A small-molecule ligand and the protein it binds are described below.
Small molecule (SMILES): O=C(O)c1ccc(NS(=O)(=O)c2ccc(N3C(=O)c4ccccc4C3=O)cc2)cc1

Binding-site contacts:
Ligand atom C8 contacts residue ASP155 of chain 19.A at 3.7 Å.
Ligand atom C1 contacts residue GLN160 of chain 19.A at 2.6 Å.
Ligand atom N1 contacts residue ASP155 of chain 19.A at 2.5 Å (salt-bridge).
Ligand atom C2 contacts residue SER156 of chain 19.A at 3.6 Å.
Ligand atom C3 contacts residue ASP155 of chain 19.A at 3.0 Å.
Ligand atom O2 contacts residue GLN233 of chain 11.C at 2.9 Å (h-bond).
Ligand atom S1 contacts residue GLN234 of chain 11.C at 2.2 Å (h-bond).
Ligand atom O2 contacts residue GLN234 of chain 11.C at 2.5 Å (h-bond).
Ligand atom N1 contacts residue TYR157 of chain 19.A at 2.5 Å (h-bond).
Ligand atom C14 contacts residue PHE76 of chain 11.A at 3.3 Å (hydrophobic).
Ligand atom N1 contacts residue SER156 of chain 19.A at 2.9 Å.
Ligand atom C1 contacts residue TYR157 of chain 19.A at 3.5 Å (hydrophobic).
Ligand atom O6 contacts residue GLN160 of chain 19.A at 2.9 Å.
Ligand atom C12 contacts residue GLN234 of chain 11.C at 2.8 Å.
Ligand atom C7 contacts residue GLN234 of chain 11.C at 2.2 Å.
Ligand atom C4 contacts residue ASP155 of chain 19.A at 1.9 Å.
Ligand atom O4 contacts residue PHE76 of chain 11.A at 2.2 Å.
Ligand atom C4 contacts residue TYR157 of chain 19.A at 3.5 Å (hydrophobic).
Ligand atom C5 contacts residue TYR157 of chain 19.A at 2.8 Å (hydrophobic).
Ligand atom C21 contacts residue ARG234 of chain 11.A at 3.5 Å.
Ligand atom C6 contacts residue SER156 of chain 19.A at 3.4 Å.
Ligand atom C13 contacts residue PHE236 of chain 11.C at 3.4 Å (hydrophobic).
Ligand atom O5 contacts residue ARG234 of chain 11.A at 2.7 Å (salt-bridge).
Ligand atom C21 contacts residue GLN160 of chain 19.A at 3.6 Å.
Ligand atom O5 contacts residue ARG219 of chain 19.A at 3.5 Å (salt-bridge).
Ligand atom O1 contacts residue GLN234 of chain 11.C at 2.6 Å (h-bond).
Ligand atom O1 contacts residue GLN233 of chain 11.C at 3.6 Å.
Ligand atom C5 contacts residue ASP155 of chain 19.A at 2.5 Å.
Ligand atom C8 contacts residue GLN234 of chain 11.C at 2.9 Å.
Ligand atom C6 contacts residue TYR157 of chain 19.A at 2.6 Å (hydrophobic).
Ligand atom C3 contacts residue SER156 of chain 19.A at 3.2 Å.
Ligand atom C6 contacts residue GLN160 of chain 19.A at 2.9 Å.
Ligand atom O4 contacts residue PHE236 of chain 11.C at 2.6 Å.
Ligand atom C5 contacts residue SER156 of chain 19.A at 2.9 Å.
Ligand atom C13 contacts residue PHE76 of chain 11.A at 2.9 Å (hydrophobic).
Ligand atom C20 contacts residue PHE76 of chain 11.A at 3.2 Å (hydrophobic).
Ligand atom C4 contacts residue SER156 of chain 19.A at 3.0 Å.
Ligand atom C2 contacts residue GLN160 of chain 19.A at 3.5 Å.
Ligand atom O6 contacts residue ARG234 of chain 11.A at 3.4 Å (salt-bridge).
Ligand atom O2 contacts residue TYR157 of chain 19.A at 3.4 Å.

Sequence of chain 11.C:
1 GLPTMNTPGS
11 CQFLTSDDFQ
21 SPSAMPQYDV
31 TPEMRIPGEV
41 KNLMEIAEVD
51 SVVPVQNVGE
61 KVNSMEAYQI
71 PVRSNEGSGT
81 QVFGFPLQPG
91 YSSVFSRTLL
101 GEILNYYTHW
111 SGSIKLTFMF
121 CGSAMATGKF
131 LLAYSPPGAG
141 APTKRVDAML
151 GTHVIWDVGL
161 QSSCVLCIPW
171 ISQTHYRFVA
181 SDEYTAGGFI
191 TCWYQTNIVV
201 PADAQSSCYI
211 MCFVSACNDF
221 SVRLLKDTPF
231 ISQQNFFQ

Sequence of chain 19.A:
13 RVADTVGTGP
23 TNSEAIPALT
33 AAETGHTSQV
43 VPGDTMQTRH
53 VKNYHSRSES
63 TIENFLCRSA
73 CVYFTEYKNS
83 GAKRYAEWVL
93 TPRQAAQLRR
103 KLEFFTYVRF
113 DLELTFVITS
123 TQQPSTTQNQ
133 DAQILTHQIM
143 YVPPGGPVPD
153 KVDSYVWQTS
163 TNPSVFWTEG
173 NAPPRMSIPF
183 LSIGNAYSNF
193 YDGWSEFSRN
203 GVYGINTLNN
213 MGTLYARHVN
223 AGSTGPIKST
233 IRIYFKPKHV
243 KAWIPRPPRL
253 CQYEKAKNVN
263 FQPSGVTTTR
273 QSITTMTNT

Sequence of chain 11.A:
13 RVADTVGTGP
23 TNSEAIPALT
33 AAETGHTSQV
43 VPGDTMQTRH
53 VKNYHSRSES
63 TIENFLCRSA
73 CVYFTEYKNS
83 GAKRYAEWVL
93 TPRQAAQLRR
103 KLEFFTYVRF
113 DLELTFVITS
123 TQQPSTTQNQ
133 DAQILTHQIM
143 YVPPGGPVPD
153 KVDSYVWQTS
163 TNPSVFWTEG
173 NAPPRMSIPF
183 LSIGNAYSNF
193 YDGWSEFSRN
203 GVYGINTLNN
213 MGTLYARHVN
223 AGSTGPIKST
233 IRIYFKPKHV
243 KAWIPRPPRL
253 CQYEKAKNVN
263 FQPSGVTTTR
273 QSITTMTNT